This small molecule binds to this protein.
Small molecule (SMILES): C[C@@H]1O[C@@H](O)[C@H](O)[C@H](O)[C@H]1O[C@H]1O[C@H](CO)[C@@H](O)[C@H](O[C@H]2O[C@H](C)[C@H](O)C[C@H]2O)[C@@H]1O[C@H]1O[C@H](CO)[C@H](O)[C@H](O[C@@H]2O[C@@H](C)[C@H](O[C@H]3O[C@H](CO)[C@@H](O)[C@H](O[C@H]4O[C@H](C)[C@H](O)C[C@H]4O)[C@@H]3O[C@H]3O[C@H](CO)[C@H](O)[C@H](O)[C@H]3O)[C@@H](O)[C@H]2O)[C@H]1O

Sequence of chain 3.A:
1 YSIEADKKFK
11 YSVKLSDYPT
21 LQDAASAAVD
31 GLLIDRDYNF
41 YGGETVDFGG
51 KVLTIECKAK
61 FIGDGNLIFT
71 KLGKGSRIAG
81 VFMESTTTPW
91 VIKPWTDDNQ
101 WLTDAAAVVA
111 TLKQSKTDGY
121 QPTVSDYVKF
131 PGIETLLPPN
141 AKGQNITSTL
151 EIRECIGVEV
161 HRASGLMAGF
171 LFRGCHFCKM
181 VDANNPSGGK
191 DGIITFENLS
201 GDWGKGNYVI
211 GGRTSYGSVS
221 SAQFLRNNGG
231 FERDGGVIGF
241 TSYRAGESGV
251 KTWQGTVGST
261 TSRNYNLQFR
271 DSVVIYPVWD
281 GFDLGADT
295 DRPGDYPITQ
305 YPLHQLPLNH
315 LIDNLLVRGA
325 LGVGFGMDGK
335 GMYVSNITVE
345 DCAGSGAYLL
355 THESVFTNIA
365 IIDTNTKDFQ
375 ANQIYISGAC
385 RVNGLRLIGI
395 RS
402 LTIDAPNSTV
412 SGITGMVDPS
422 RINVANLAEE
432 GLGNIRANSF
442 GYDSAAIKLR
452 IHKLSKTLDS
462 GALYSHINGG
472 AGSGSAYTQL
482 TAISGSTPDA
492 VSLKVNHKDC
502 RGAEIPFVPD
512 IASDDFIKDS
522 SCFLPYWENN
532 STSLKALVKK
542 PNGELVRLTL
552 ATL

Binding-site contacts:
Ligand atom O3 contacts residue LYS251 of chain 3.A at 3.2 Å (salt-bridge).
Ligand atom C1 contacts residue ASP280 of chain 3.A at 3.5 Å.
Ligand atom C2 contacts residue ASP191 of chain 3.A at 3.6 Å.
Ligand atom O2 contacts residue ARG173 of chain 3.A at 2.8 Å (salt-bridge).
Ligand atom O4 contacts residue LEU199 of chain 3.A at 3.7 Å.
Ligand atom C3 contacts residue GLN254 of chain 3.A at 3.7 Å.
Ligand atom O5 contacts residue VAL257 of chain 3.A at 3.4 Å.
Ligand atom O2 contacts residue ASP283 of chain 3.A at 2.9 Å (salt-bridge).
Ligand atom O3 contacts residue GLN254 of chain 3.A at 3.2 Å (h-bond).
Ligand atom O6 contacts residue LYS251 of chain 3.A at 3.1 Å (salt-bridge).
Ligand atom C6 contacts residue SER125 of chain 3.A at 3.5 Å.
Ligand atom C6 contacts residue TRP279 of chain 3.A at 3.7 Å (hydrophobic).
Ligand atom C6 contacts residue GLY258 of chain 3.A at 3.7 Å.
Ligand atom O6 contacts residue GLU247 of chain 3.A at 2.6 Å (salt-bridge).
Ligand atom O4 contacts residue THR288 of chain 3.A at 3.6 Å.
Ligand atom O1 contacts residue TRP279 of chain 3.A at 3.6 Å.
Ligand atom O3 contacts residue GLU247 of chain 3.A at 3.5 Å (salt-bridge).
Ligand atom O1 contacts residue ASP280 of chain 3.A at 2.7 Å (salt-bridge).
Ligand atom C6 contacts residue GLU197 of chain 3.A at 3.7 Å.
Ligand atom O5 contacts residue LYS251 of chain 3.A at 2.9 Å (salt-bridge).
Ligand atom C4 contacts residue GLU197 of chain 3.A at 3.5 Å.
Ligand atom C4 contacts residue GLU247 of chain 3.A at 3.4 Å.
Ligand atom O2 contacts residue GLU197 of chain 3.A at 2.5 Å (salt-bridge).
Ligand atom O5 contacts residue GLU247 of chain 3.A at 3.6 Å (salt-bridge).
Ligand atom O5 contacts residue GLU247 of chain 3.A at 3.7 Å.
Ligand atom C5 contacts residue TRP253 of chain 3.A at 3.7 Å (hydrophobic).
Ligand atom O6 contacts residue LYS251 of chain 3.A at 2.8 Å (salt-bridge).
Ligand atom C6 contacts residue SER125 of chain 3.A at 3.6 Å.
Ligand atom O5 contacts residue TRP279 of chain 3.A at 3.5 Å.
Ligand atom C5 contacts residue GLU197 of chain 3.A at 3.5 Å.
Ligand atom C2 contacts residue ASP283 of chain 3.A at 3.6 Å.
Ligand atom C6 contacts residue GLU247 of chain 3.A at 3.3 Å.
Ligand atom O6 contacts residue GLN254 of chain 3.A at 3.0 Å (h-bond).
Ligand atom C1 contacts residue LYS251 of chain 3.A at 3.7 Å.
Ligand atom O2 contacts residue ASP191 of chain 3.A at 3.1 Å (salt-bridge).
Ligand atom C3 contacts residue ASP283 of chain 3.A at 3.7 Å.
Ligand atom C2 contacts residue GLU197 of chain 3.A at 3.3 Å.
Ligand atom O3 contacts residue ASP283 of chain 3.A at 2.7 Å (salt-bridge).
Ligand atom O6 contacts residue TRP253 of chain 3.A at 3.7 Å.
Ligand atom C6 contacts residue TRP253 of chain 3.A at 3.7 Å (hydrophobic).